Sequence of chain 1.C:
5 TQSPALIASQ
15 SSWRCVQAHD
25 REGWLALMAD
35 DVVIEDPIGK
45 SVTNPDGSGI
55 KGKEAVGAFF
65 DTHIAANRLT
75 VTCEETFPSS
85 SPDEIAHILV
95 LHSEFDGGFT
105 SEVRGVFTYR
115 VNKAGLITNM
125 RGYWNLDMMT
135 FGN

A protein and the small-molecule ligand that binds it are described below.
Small molecule (SMILES): C[C@]12CC[C@@H]3c4ccc(O)cc4CC[C@H]3[C@@H]1CC[C@@H]2OC(=O)CCC(=O)O

Binding-site contacts:
Ligand atom CAL contacts residue HIS67 of chain 1.C at 3.5 Å.
Ligand atom OAQ contacts residue ASP40 of chain 1.C at 3.4 Å (salt-bridge).
Ligand atom CAK contacts residue MET124 of chain 1.C at 3.6 Å (hydrophobic).
Ligand atom CAR contacts residue MET124 of chain 1.C at 3.8 Å (hydrophobic).
Ligand atom CAR contacts residue SER16 of chain 1.C at 3.4 Å.
Ligand atom OAE contacts residue VAL75 of chain 1.C at 3.6 Å.
Ligand atom CAF contacts residue MET133 of chain 1.C at 3.6 Å (hydrophobic).
Ligand atom OAC contacts residue SER16 of chain 1.C at 2.8 Å (h-bond).
Ligand atom CAG contacts residue MET133 of chain 1.C at 3.3 Å (hydrophobic).
Ligand atom CAL contacts residue SER97 of chain 1.C at 3.8 Å.
Ligand atom CAO contacts residue ASN71 of chain 1.C at 3.7 Å.
Ligand atom CAI contacts residue TYR113 of chain 1.C at 3.4 Å (hydrophobic).
Ligand atom CAM contacts residue ILE68 of chain 1.C at 3.8 Å (hydrophobic).
Ligand atom CAS contacts residue VAL46 of chain 1.C at 3.2 Å (hydrophobic).
Ligand atom CAJ contacts residue PHE99 of chain 1.C at 3.8 Å (hydrophobic).
Ligand atom CAT contacts residue THR47 of chain 1.C at 3.8 Å.
Ligand atom CAO contacts residue HIS67 of chain 1.C at 3.6 Å.
Ligand atom CAI contacts residue TRP17 of chain 1.C at 3.9 Å (hydrophobic).
Ligand atom CAP contacts residue LEU95 of chain 1.C at 3.8 Å (hydrophobic).
Ligand atom CAK contacts residue ASP40 of chain 1.C at 3.6 Å.
Ligand atom OAE contacts residue LEU95 of chain 1.C at 3.9 Å.
Ligand atom OAE contacts residue LEU73 of chain 1.C at 3.7 Å.
Ligand atom OAB contacts residue SER16 of chain 1.C at 3.3 Å (h-bond).
Ligand atom CAI contacts residue MET124 of chain 1.C at 3.8 Å (hydrophobic).
Ligand atom OAC contacts residue TRP17 of chain 1.C at 3.3 Å.
Ligand atom OAC contacts residue TYR113 of chain 1.C at 2.2 Å (h-bond).
Ligand atom CAR contacts residue TRP17 of chain 1.C at 4.0 Å (hydrophobic).
Ligand atom CAF contacts residue VAL46 of chain 1.C at 3.5 Å (hydrophobic).
Ligand atom CAO contacts residue ILE68 of chain 1.C at 3.8 Å (hydrophobic).
Ligand atom CAR contacts residue TYR113 of chain 1.C at 3.1 Å (hydrophobic).
Ligand atom OAQ contacts residue LEU95 of chain 1.C at 3.8 Å.
Ligand atom CAA contacts residue PHE63 of chain 1.C at 3.5 Å (hydrophobic).
Ligand atom CAG contacts residue TRP128 of chain 1.C at 3.7 Å (hydrophobic).
Ligand atom OAD contacts residue VAL46 of chain 1.C at 2.9 Å.
Ligand atom CAA contacts residue ASP40 of chain 1.C at 3.6 Å.
Ligand atom CAL contacts residue PHE99 of chain 1.C at 3.9 Å (hydrophobic).
Ligand atom CAL contacts residue ASN71 of chain 1.C at 3.7 Å.
Ligand atom CAM contacts residue LEU73 of chain 1.C at 3.9 Å (hydrophobic).
Ligand atom OAE contacts residue VAL20 of chain 1.C at 3.6 Å.
Ligand atom CAN contacts residue TRP128 of chain 1.C at 3.6 Å (hydrophobic).